A protein and the small-molecule ligand that binds it are described below.
Small molecule (SMILES): CC(=O)N[C@H]1[C@H](O[C@H]2[C@H](O)[C@@H](NC(C)=O)CO[C@@H]2CO)O[C@H](CO)[C@@H](O)[C@@H]1O

Sequence of chain 1.B:
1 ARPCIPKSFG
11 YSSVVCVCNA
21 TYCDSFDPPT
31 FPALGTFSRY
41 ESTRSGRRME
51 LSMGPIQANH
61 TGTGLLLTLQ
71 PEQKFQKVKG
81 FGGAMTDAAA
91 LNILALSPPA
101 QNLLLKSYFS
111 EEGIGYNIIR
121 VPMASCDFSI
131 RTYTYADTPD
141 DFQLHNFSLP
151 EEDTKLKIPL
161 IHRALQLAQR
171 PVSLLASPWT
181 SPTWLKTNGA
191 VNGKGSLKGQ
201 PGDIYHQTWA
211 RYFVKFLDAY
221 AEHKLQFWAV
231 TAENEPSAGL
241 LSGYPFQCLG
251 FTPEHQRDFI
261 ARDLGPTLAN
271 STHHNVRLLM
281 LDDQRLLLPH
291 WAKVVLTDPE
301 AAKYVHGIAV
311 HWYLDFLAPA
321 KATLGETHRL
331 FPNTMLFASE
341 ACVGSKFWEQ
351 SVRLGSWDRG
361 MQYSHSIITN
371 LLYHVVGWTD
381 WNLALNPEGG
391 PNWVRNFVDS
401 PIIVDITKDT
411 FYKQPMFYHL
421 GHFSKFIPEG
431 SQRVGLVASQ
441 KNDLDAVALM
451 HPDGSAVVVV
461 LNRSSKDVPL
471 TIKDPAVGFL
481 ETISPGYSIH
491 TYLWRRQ

Binding-site contacts:
Ligand atom N2 contacts residue ASN59 of chain 1.B at 3.0 Å (h-bond).
Ligand atom C3 contacts residue ASN59 of chain 1.B at 3.7 Å.
Ligand atom C5 contacts residue ASN59 of chain 1.B at 3.6 Å.
Ligand atom C1 contacts residue ASN59 of chain 1.B at 1.4 Å.
Ligand atom O7 contacts residue ASN59 of chain 1.B at 3.9 Å.
Ligand atom C4 contacts residue ASN59 of chain 1.B at 4.0 Å.
Ligand atom C2 contacts residue ASN59 of chain 1.B at 2.4 Å.
Ligand atom O5 contacts residue ASN59 of chain 1.B at 2.3 Å (h-bond).
Ligand atom C7 contacts residue ASN59 of chain 1.B at 3.6 Å.